This protein binds this small molecule.
Small molecule (SMILES): CC(=O)N[C@@H]1[C@@H](O)[C@H](O)[C@@H](CO)O[C@H]1O

Sequence of chain 1.E:
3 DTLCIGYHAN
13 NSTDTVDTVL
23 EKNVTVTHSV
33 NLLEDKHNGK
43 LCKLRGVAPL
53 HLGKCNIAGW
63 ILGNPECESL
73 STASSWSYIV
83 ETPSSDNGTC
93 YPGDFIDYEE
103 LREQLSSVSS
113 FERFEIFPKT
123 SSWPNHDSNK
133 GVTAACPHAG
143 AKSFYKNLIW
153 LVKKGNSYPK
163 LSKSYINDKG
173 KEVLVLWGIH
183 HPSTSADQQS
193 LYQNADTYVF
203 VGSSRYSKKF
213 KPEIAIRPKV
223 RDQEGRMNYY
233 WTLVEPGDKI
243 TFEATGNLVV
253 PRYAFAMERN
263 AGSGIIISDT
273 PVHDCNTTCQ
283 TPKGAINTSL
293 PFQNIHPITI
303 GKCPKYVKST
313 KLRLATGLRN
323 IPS

Binding-site contacts:
Ligand atom C8 contacts residue CYS138 of chain 1.E at 4.1 Å (hydrophobic).
Ligand atom C7 contacts residue PRO139 of chain 1.E at 4.4 Å (hydrophobic).
Ligand atom N2 contacts residue ARG223 of chain 1.E at 3.5 Å (salt-bridge).
Ligand atom C7 contacts residue ASN89 of chain 1.E at 3.2 Å.
Ligand atom C8 contacts residue GLU68 of chain 1.E at 4.1 Å.
Ligand atom C2 contacts residue ARG223 of chain 1.E at 3.4 Å.
Ligand atom C8 contacts residue ARG223 of chain 1.E at 4.4 Å.
Ligand atom C2 contacts residue ASN89 of chain 1.E at 2.5 Å.
Ligand atom C4 contacts residue ASN89 of chain 1.E at 4.4 Å.
Ligand atom N2 contacts residue PRO139 of chain 1.E at 4.3 Å.
Ligand atom C7 contacts residue ARG223 of chain 1.E at 3.9 Å.
Ligand atom C3 contacts residue ASN89 of chain 1.E at 3.9 Å.
Ligand atom C8 contacts residue PRO67 of chain 1.E at 4.2 Å (hydrophobic).
Ligand atom O7 contacts residue ASN89 of chain 1.E at 2.9 Å (h-bond).
Ligand atom C1 contacts residue GLU68 of chain 1.E at 3.8 Å.
Ligand atom C4 contacts residue ARG223 of chain 1.E at 4.1 Å.
Ligand atom C1 contacts residue ASN89 of chain 1.E at 1.5 Å.
Ligand atom C5 contacts residue ASN89 of chain 1.E at 3.7 Å.
Ligand atom O5 contacts residue ASP88 of chain 1.E at 3.8 Å.
Ligand atom O3 contacts residue ARG223 of chain 1.E at 2.6 Å (salt-bridge).
Ligand atom O7 contacts residue ARG223 of chain 1.E at 4.2 Å.
Ligand atom C5 contacts residue ASP88 of chain 1.E at 4.5 Å.
Ligand atom O7 contacts residue ASN66 of chain 1.E at 3.2 Å (h-bond).
Ligand atom C7 contacts residue ASN66 of chain 1.E at 3.6 Å.
Ligand atom C3 contacts residue ARG223 of chain 1.E at 3.4 Å.
Ligand atom O6 contacts residue ASP88 of chain 1.E at 3.2 Å (salt-bridge).
Ligand atom C2 contacts residue GLU68 of chain 1.E at 4.3 Å.
Ligand atom C8 contacts residue ALA137 of chain 1.E at 4.4 Å (hydrophobic).
Ligand atom C8 contacts residue CYS92 of chain 1.E at 3.7 Å (hydrophobic).
Ligand atom O7 contacts residue CYS92 of chain 1.E at 3.7 Å.
Ligand atom N2 contacts residue ASN89 of chain 1.E at 3.1 Å (h-bond).
Ligand atom C7 contacts residue GLU68 of chain 1.E at 3.9 Å.
Ligand atom C8 contacts residue ASN66 of chain 1.E at 3.4 Å.
Ligand atom C8 contacts residue PRO139 of chain 1.E at 3.6 Å (hydrophobic).
Ligand atom N2 contacts residue GLU68 of chain 1.E at 3.8 Å.
Ligand atom C6 contacts residue ASP88 of chain 1.E at 3.7 Å.
Ligand atom O5 contacts residue ASN89 of chain 1.E at 2.4 Å (h-bond).
Ligand atom O7 contacts residue GLU68 of chain 1.E at 4.4 Å.
Ligand atom C7 contacts residue CYS92 of chain 1.E at 4.0 Å (hydrophobic).